Sequence of chain 1.A:
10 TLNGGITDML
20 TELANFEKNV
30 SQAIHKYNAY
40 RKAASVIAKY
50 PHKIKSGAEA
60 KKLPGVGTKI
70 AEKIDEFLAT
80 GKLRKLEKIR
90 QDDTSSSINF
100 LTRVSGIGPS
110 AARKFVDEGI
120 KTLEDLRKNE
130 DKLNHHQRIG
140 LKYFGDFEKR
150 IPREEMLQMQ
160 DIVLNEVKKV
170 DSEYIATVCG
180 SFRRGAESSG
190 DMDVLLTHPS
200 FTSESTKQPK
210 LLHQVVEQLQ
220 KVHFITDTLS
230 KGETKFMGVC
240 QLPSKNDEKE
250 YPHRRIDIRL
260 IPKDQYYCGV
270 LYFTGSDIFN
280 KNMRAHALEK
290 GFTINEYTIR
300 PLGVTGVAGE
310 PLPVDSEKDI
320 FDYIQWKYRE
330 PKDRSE

Binding-site contacts:
Ligand atom C2' contacts residue GLY274 of chain 1.A at 3.5 Å.
Ligand atom O3G contacts residue MG1 of chain 1.F at 2.2 Å.
Ligand atom O3' contacts residue GLY274 of chain 1.A at 3.3 Å.
Ligand atom C1' contacts residue ASN279 of chain 1.A at 3.7 Å.
Ligand atom PB contacts residue SER180 of chain 1.A at 3.7 Å.
Ligand atom O1B contacts residue SER180 of chain 1.A at 3.5 Å (h-bond).
Ligand atom O2A contacts residue MG1 of chain 1.F at 2.0 Å.
Ligand atom O5' contacts residue MG1 of chain 1.G at 3.7 Å.
Ligand atom O3G contacts residue ASP190 of chain 1.A at 2.7 Å (salt-bridge).
Ligand atom C5' contacts residue ASP192 of chain 1.A at 3.4 Å.
Ligand atom O3' contacts residue ARG183 of chain 1.A at 3.3 Å (salt-bridge).
Ligand atom C4 contacts residue ASP276 of chain 1.A at 3.7 Å.
Ligand atom O2G contacts residue SER188 of chain 1.A at 3.6 Å.
Ligand atom O3B contacts residue SER180 of chain 1.A at 3.7 Å.
Ligand atom O3B contacts residue MG1 of chain 1.F at 3.6 Å.
Ligand atom C4' contacts residue PHE272 of chain 1.A at 3.4 Å (hydrophobic).
Ligand atom C2' contacts residue ASN279 of chain 1.A at 3.4 Å.
Ligand atom O2B contacts residue ASP192 of chain 1.A at 2.8 Å (salt-bridge).
Ligand atom O2A contacts residue ASP192 of chain 1.A at 3.0 Å (salt-bridge).
Ligand atom PB contacts residue MG1 of chain 1.F at 3.0 Å.
Ligand atom O2A contacts residue MG1 of chain 1.G at 2.2 Å.
Ligand atom O1B contacts residue ARG183 of chain 1.A at 2.9 Å (salt-bridge).
Ligand atom C2' contacts residue TYR271 of chain 1.A at 3.5 Å (hydrophobic).
Ligand atom N3A contacts residue MG1 of chain 1.F at 3.2 Å.
Ligand atom O2A contacts residue ASP190 of chain 1.A at 3.0 Å (salt-bridge).
Ligand atom PA contacts residue MG1 of chain 1.F at 3.1 Å.
Ligand atom O2G contacts residue SER180 of chain 1.A at 2.7 Å (h-bond).
Ligand atom O2 contacts residue ASN279 of chain 1.A at 2.9 Å (h-bond).
Ligand atom O2B contacts residue GLY179 of chain 1.A at 3.3 Å.
Ligand atom O3' contacts residue THR273 of chain 1.A at 3.6 Å (h-bond).
Ligand atom O2 contacts residue TYR271 of chain 1.A at 3.5 Å.
Ligand atom O2B contacts residue SER180 of chain 1.A at 3.0 Å (h-bond).
Ligand atom PG contacts residue MG1 of chain 1.F at 3.4 Å.
Ligand atom C2' contacts residue ASP276 of chain 1.A at 3.7 Å.
Ligand atom N3 contacts residue ASP276 of chain 1.A at 3.7 Å.
Ligand atom O2G contacts residue GLY189 of chain 1.A at 2.8 Å (h-bond).
Ligand atom C1' contacts residue TYR271 of chain 1.A at 3.6 Å (hydrophobic).
Ligand atom PA contacts residue MG1 of chain 1.G at 3.4 Å.
Ligand atom PG contacts residue GLY189 of chain 1.A at 3.7 Å.
Ligand atom O2B contacts residue MG1 of chain 1.F at 2.0 Å.

A small-molecule ligand and the protein it binds are described below.
Small molecule (SMILES): O=c1ccn([C@H]2C[C@H](O)[C@@H](CO[P](=O)(O)N[P](=O)(O)OP(=O)(O)O)O2)c(=O)[nH]1